A small-molecule ligand and the protein it binds are described below.
Small molecule (SMILES): Nc1nc2c(ncn2[C@H]2C[C@H](O)[C@@H](CO[P](=O)(O)O[P](=O)(O)OP(=O)(O)O)O2)c(=O)[nH]1

Binding-site contacts:
Ligand atom O6 contacts residue GLN132 of chain 1.O at 3.2 Å (h-bond).
Ligand atom O1A contacts residue GLU88 of chain 1.O at 3.4 Å (salt-bridge).
Ligand atom O2B contacts residue MG1 of chain 1.CC at 2.0 Å.
Ligand atom O6 contacts residue ARG139 of chain 1.O at 2.8 Å (salt-bridge).
Ligand atom O2G contacts residue LYS70 of chain 1.O at 3.5 Å (salt-bridge).
Ligand atom O3G contacts residue ASN71 of chain 1.O at 3.2 Å (h-bond).
Ligand atom C2' contacts residue ILE66 of chain 1.O at 3.5 Å (hydrophobic).
Ligand atom O2G contacts residue MG1 of chain 1.CC at 2.3 Å.
Ligand atom N3 contacts residue LEU114 of chain 1.O at 3.5 Å.
Ligand atom O1G contacts residue GLY69 of chain 1.O at 3.1 Å (h-bond).
Ligand atom N2 contacts residue PHE117 of chain 1.O at 3.6 Å.
Ligand atom O1G contacts residue LYS70 of chain 1.O at 2.7 Å (salt-bridge).
Ligand atom PA contacts residue MG1 of chain 1.CC at 3.2 Å.
Ligand atom O3B contacts residue CYS67 of chain 1.O at 3.3 Å.
Ligand atom PB contacts residue MG1 of chain 1.CC at 3.1 Å.
Ligand atom O2A contacts residue ILE66 of chain 1.O at 3.4 Å.
Ligand atom O1A contacts residue MG1 of chain 1.CC at 2.3 Å.
Ligand atom N7 contacts residue ARG139 of chain 1.O at 3.2 Å (salt-bridge).
Ligand atom C2' contacts residue TYR118 of chain 1.O at 3.3 Å (hydrophobic).
Ligand atom C2 contacts residue PHE169 of chain 1.O at 3.5 Å (hydrophobic).
Ligand atom O3G contacts residue LYS70 of chain 1.O at 3.2 Å (salt-bridge).
Ligand atom O2G contacts residue ASN71 of chain 1.O at 3.5 Å (h-bond).
Ligand atom O1A contacts residue LYS70 of chain 1.O at 2.8 Å (salt-bridge).
Ligand atom C6 contacts residue LEU135 of chain 1.O at 3.5 Å (hydrophobic).
Ligand atom PG contacts residue LYS70 of chain 1.O at 3.5 Å.
Ligand atom C3' contacts residue TYR118 of chain 1.O at 3.5 Å (hydrophobic).
Ligand atom O3' contacts residue TYR118 of chain 1.O at 2.5 Å (h-bond).
Ligand atom O1G contacts residue SER68 of chain 1.O at 3.5 Å (h-bond).
Ligand atom O3A contacts residue CYS67 of chain 1.O at 3.4 Å (h-bond).
Ligand atom O1B contacts residue LYS221 of chain 1.O at 3.0 Å (salt-bridge).
Ligand atom C6 contacts residue PHE169 of chain 1.O at 3.3 Å (hydrophobic).
Ligand atom O2A contacts residue ARG161 of chain 1.O at 3.0 Å (salt-bridge).
Ligand atom N1 contacts residue GLN132 of chain 1.O at 3.0 Å (h-bond).
Ligand atom N2 contacts residue MET173 of chain 1.O at 3.3 Å.
Ligand atom O3G contacts residue GLY69 of chain 1.O at 3.4 Å.
Ligand atom PG contacts residue MG1 of chain 1.CC at 3.5 Å.
Ligand atom O3' contacts residue GLU226 of chain 1.O at 3.2 Å (salt-bridge).
Ligand atom O6 contacts residue PHE169 of chain 1.O at 3.3 Å.
Ligand atom N1 contacts residue PHE169 of chain 1.O at 3.4 Å.
Ligand atom O4' contacts residue LEU114 of chain 1.O at 3.6 Å.

Sequence of chain 1.O:
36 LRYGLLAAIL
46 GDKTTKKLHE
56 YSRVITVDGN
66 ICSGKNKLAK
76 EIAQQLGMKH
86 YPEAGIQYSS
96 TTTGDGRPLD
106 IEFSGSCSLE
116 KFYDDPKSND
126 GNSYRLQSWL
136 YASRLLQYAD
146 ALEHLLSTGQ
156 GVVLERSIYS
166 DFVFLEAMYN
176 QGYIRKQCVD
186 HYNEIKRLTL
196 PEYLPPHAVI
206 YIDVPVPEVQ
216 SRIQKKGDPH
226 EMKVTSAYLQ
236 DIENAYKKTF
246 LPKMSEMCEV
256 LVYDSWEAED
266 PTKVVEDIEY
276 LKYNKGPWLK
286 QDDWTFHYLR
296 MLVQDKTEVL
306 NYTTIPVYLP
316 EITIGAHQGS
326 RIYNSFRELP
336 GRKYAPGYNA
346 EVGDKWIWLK